Sequence of chain 1.F:
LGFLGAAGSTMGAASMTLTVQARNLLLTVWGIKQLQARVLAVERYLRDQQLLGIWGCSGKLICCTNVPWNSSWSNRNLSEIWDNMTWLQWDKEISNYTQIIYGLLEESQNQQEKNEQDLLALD

Sequence of chain 1.C:
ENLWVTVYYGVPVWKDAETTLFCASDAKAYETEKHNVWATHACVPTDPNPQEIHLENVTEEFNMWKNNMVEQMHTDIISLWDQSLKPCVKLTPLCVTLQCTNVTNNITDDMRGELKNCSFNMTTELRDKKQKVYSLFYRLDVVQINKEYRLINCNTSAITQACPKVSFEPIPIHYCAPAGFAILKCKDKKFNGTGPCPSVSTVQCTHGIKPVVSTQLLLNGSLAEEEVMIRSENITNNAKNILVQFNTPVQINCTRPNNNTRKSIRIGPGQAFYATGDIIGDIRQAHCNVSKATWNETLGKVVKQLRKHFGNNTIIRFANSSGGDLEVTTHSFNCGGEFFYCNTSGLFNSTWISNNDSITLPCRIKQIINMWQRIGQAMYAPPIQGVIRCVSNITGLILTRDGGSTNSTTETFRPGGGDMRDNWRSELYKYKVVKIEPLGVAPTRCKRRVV

Binding-site contacts:
Ligand atom C8 contacts residue GLU57 of chain 1.C at 2.7 Å.
Ligand atom N2 contacts residue ASN58 of chain 1.C at 2.9 Å (h-bond).
Ligand atom C7 contacts residue GLY16 of chain 1.F at 3.1 Å.
Ligand atom C7 contacts residue GLU57 of chain 1.C at 3.3 Å.
Ligand atom C4 contacts residue ASN58 of chain 1.C at 4.1 Å.
Ligand atom C6 contacts residue ASN58 of chain 1.C at 4.5 Å.
Ligand atom O7 contacts residue GLY16 of chain 1.F at 2.1 Å (h-bond).
Ligand atom O5 contacts residue ASN58 of chain 1.C at 2.1 Å (h-bond).
Ligand atom O6 contacts residue ASN58 of chain 1.C at 4.2 Å.
Ligand atom C7 contacts residue ASN58 of chain 1.C at 3.5 Å.
Ligand atom N2 contacts residue GLY16 of chain 1.F at 3.7 Å.
Ligand atom C1 contacts residue ASN58 of chain 1.C at 1.5 Å.
Ligand atom O7 contacts residue SER17 of chain 1.F at 4.0 Å.
Ligand atom C8 contacts residue GLY16 of chain 1.F at 4.2 Å.
Ligand atom O7 contacts residue ASN58 of chain 1.C at 3.6 Å.
Ligand atom O7 contacts residue GLU57 of chain 1.C at 4.2 Å.
Ligand atom N2 contacts residue GLU57 of chain 1.C at 3.4 Å.
Ligand atom C5 contacts residue ASN58 of chain 1.C at 3.5 Å.
Ligand atom C2 contacts residue GLY16 of chain 1.F at 3.7 Å.
Ligand atom C2 contacts residue ASN58 of chain 1.C at 2.4 Å.
Ligand atom C3 contacts residue ASN58 of chain 1.C at 3.7 Å.
Ligand atom C1 contacts residue GLY16 of chain 1.F at 4.2 Å.

The protein below binds the small molecule below.
Small molecule (SMILES): CC(=O)N[C@@H]1[C@@H](O)[C@H](O)[C@@H](CO)O[C@H]1O